Sequence of chain 1.A:
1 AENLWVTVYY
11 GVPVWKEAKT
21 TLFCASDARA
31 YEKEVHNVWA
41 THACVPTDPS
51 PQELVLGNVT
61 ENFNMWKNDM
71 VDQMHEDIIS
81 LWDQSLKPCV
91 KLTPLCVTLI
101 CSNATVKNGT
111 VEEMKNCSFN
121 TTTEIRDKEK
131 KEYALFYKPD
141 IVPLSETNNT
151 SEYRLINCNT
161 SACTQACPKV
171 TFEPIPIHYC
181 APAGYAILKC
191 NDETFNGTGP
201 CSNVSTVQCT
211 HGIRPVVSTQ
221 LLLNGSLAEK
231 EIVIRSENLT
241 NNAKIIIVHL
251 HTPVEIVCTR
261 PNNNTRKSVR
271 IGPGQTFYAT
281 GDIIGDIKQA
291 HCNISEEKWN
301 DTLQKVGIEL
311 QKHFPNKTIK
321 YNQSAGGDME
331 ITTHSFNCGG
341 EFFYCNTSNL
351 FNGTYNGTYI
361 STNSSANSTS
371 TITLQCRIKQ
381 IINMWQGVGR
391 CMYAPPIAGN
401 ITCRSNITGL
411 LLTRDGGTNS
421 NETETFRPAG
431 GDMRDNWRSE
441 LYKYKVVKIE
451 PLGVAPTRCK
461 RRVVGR

A protein and the small-molecule ligand that binds it are described below.
Small molecule (SMILES): CC(=O)N[C@H]1[C@H](O[C@H]2[C@H](O)[C@@H](NC(C)=O)CO[C@@H]2CO)O[C@H](CO)[C@@H](O[C@@H]2O[C@H](CO)[C@@H](O)[C@H](O)[C@@H]2O)[C@@H]1O

Binding-site contacts:
Ligand atom O5 contacts residue ASN120 of chain 1.C at 2.3 Å (h-bond).
Ligand atom C8 contacts residue SER118 of chain 1.C at 4.2 Å.
Ligand atom C5 contacts residue ASN120 of chain 1.C at 3.6 Å.
Ligand atom C8 contacts residue ILE100 of chain 1.C at 3.8 Å (hydrophobic).
Ligand atom C4 contacts residue ASN120 of chain 1.C at 4.2 Å.
Ligand atom N2 contacts residue ASN120 of chain 1.C at 3.0 Å (h-bond).
Ligand atom C8 contacts residue PHE119 of chain 1.C at 4.2 Å (hydrophobic).
Ligand atom C8 contacts residue THR98 of chain 1.C at 3.7 Å.
Ligand atom C2 contacts residue ASN120 of chain 1.C at 2.5 Å.
Ligand atom C8 contacts residue ASN120 of chain 1.C at 4.1 Å.
Ligand atom C7 contacts residue ASN120 of chain 1.C at 3.3 Å.
Ligand atom O7 contacts residue ASN120 of chain 1.C at 3.0 Å (h-bond).
Ligand atom O7 contacts residue ASP127 of chain 1.A at 4.2 Å.
Ligand atom C3 contacts residue ASN120 of chain 1.C at 3.8 Å.
Ligand atom C1 contacts residue ASN120 of chain 1.C at 1.4 Å.
Ligand atom O7 contacts residue THR98 of chain 1.C at 4.4 Å.

Sequence of chain 1.C:
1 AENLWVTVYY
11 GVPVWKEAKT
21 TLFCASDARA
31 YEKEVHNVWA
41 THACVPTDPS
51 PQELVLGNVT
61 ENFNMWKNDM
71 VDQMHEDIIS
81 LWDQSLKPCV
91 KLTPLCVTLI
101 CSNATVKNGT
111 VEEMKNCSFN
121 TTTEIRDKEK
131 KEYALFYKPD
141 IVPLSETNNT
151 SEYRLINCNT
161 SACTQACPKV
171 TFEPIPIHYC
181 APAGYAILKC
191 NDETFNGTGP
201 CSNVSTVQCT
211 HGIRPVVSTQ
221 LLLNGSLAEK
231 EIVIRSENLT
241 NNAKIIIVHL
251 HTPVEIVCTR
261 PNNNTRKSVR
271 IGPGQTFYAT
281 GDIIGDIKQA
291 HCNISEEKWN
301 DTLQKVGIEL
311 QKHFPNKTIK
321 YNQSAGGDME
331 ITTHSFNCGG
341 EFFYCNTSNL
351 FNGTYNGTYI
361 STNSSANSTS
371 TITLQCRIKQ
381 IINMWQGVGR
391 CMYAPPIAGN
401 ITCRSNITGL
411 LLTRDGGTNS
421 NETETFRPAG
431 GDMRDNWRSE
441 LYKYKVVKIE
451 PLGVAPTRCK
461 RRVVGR